This protein binds this small molecule.
Small molecule (SMILES): CC(=O)N[C@@H]1[C@@H](O)[C@H](O)[C@@H](CO)O[C@H]1O

Sequence of chain 1.A:
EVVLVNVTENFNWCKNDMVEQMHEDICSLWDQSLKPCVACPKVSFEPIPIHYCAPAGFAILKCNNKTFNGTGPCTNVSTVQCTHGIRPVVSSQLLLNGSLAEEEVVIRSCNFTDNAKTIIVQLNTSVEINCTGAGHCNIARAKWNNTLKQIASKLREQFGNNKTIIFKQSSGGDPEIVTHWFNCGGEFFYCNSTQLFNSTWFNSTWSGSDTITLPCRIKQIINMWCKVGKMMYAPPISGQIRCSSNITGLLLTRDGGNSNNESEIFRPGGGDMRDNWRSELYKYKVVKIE

Binding-site contacts:
Ligand atom C3 contacts residue ASN288 of chain 1.A at 3.9 Å.
Ligand atom C5 contacts residue ASN288 of chain 1.A at 3.6 Å.
Ligand atom C2 contacts residue ASN288 of chain 1.A at 2.6 Å.
Ligand atom O5 contacts residue ASN288 of chain 1.A at 2.4 Å (h-bond).
Ligand atom N2 contacts residue ASN288 of chain 1.A at 3.0 Å (h-bond).
Ligand atom C7 contacts residue ASN288 of chain 1.A at 3.8 Å.
Ligand atom O7 contacts residue ASN288 of chain 1.A at 3.9 Å.
Ligand atom C4 contacts residue ASN288 of chain 1.A at 4.3 Å.
Ligand atom C1 contacts residue ASN288 of chain 1.A at 1.4 Å.